Sequence of chain 1.A:
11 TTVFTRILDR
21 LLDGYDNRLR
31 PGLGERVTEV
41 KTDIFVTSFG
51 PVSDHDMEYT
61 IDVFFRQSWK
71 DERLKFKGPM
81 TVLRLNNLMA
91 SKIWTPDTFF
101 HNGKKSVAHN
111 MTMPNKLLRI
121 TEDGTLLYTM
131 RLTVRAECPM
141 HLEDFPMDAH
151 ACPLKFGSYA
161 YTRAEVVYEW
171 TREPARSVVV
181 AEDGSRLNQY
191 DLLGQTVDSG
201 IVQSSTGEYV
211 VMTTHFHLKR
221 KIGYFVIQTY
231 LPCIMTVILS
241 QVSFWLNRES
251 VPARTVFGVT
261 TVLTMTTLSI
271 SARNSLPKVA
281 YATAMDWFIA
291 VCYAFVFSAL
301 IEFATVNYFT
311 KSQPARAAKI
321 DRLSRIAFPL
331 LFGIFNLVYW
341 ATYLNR

Sequence of chain 1.B:
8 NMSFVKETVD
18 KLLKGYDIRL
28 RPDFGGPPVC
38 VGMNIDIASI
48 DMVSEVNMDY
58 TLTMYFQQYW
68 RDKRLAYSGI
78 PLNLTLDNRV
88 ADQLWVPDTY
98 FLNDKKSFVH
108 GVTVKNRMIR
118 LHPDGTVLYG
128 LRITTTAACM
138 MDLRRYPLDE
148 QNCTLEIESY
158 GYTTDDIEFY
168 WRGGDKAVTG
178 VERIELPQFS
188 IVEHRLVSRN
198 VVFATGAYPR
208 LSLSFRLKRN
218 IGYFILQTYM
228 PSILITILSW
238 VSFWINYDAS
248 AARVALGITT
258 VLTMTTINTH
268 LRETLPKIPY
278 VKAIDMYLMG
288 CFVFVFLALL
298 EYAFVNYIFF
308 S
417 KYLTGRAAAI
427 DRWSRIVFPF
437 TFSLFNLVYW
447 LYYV

A protein and the small-molecule ligand that binds it are described below.
Small molecule (SMILES): CC(=O)N[C@@H]1[C@@H](O)[C@H](O)[C@@H](CO)O[C@H]1O

Binding-site contacts:
Ligand atom C6 contacts residue PRO114 of chain 1.A at 4.2 Å (hydrophobic).
Ligand atom C6 contacts residue ASN110 of chain 1.A at 4.2 Å.
Ligand atom O3 contacts residue LYS112 of chain 1.B at 4.5 Å.
Ligand atom C8 contacts residue THR112 of chain 1.A at 4.1 Å.
Ligand atom O7 contacts residue LYS112 of chain 1.B at 3.6 Å.
Ligand atom N2 contacts residue ASN110 of chain 1.A at 3.2 Å (h-bond).
Ligand atom O5 contacts residue ASN110 of chain 1.A at 1.9 Å (h-bond).
Ligand atom C8 contacts residue LYS112 of chain 1.B at 4.1 Å.
Ligand atom C8 contacts residue ASN110 of chain 1.A at 3.5 Å.
Ligand atom O7 contacts residue VAL106 of chain 1.B at 4.4 Å.
Ligand atom C4 contacts residue PRO114 of chain 1.A at 4.5 Å (hydrophobic).
Ligand atom C4 contacts residue ASN110 of chain 1.A at 3.9 Å.
Ligand atom C7 contacts residue ASN110 of chain 1.A at 4.1 Å.
Ligand atom C2 contacts residue ASN110 of chain 1.A at 2.4 Å.
Ligand atom C1 contacts residue ASN110 of chain 1.A at 1.4 Å.
Ligand atom C7 contacts residue LYS112 of chain 1.B at 4.0 Å.
Ligand atom C3 contacts residue ASN110 of chain 1.A at 3.7 Å.
Ligand atom C5 contacts residue ASN110 of chain 1.A at 3.3 Å.